Binding-site contacts:
Ligand atom C3 contacts residue TYR41 of chain 1.H at 3.6 Å (hydrophobic).
Ligand atom PA contacts residue MG1 of chain 1.DA at 3.2 Å.
Ligand atom O3B contacts residue TYR230 of chain 1.G at 2.5 Å (h-bond).
Ligand atom C6 contacts residue VAL67 of chain 1.H at 3.6 Å (hydrophobic).
Ligand atom O2B contacts residue ASP24 of chain 1.H at 3.4 Å (salt-bridge).
Ligand atom O3B contacts residue ARG75 of chain 1.H at 2.7 Å (salt-bridge).
Ligand atom O2B contacts residue ARG75 of chain 1.H at 2.9 Å (salt-bridge).
Ligand atom C1 contacts residue MET26 of chain 1.H at 3.5 Å (hydrophobic).
Ligand atom O3A contacts residue MG1 of chain 1.DA at 3.4 Å.
Ligand atom O1A contacts residue MET26 of chain 1.H at 3.7 Å.
Ligand atom C10 contacts residue PHE87 of chain 1.H at 3.4 Å (hydrophobic).
Ligand atom O1A contacts residue GLY25 of chain 1.H at 3.4 Å.
Ligand atom C8 contacts residue TYR73 of chain 1.H at 3.5 Å (hydrophobic).
Ligand atom C2 contacts residue DMA1 of chain 1.FA at 3.3 Å.
Ligand atom S1 contacts residue MET26 of chain 1.H at 3.1 Å (h-bond).
Ligand atom S1 contacts residue GLY25 of chain 1.H at 3.1 Å (h-bond).
Ligand atom PB contacts residue MG1 of chain 1.DA at 3.3 Å.
Ligand atom C2 contacts residue TYR41 of chain 1.H at 3.5 Å (hydrophobic).
Ligand atom PA contacts residue ARG27 of chain 1.H at 3.6 Å.
Ligand atom O1B contacts residue MET26 of chain 1.H at 3.3 Å (h-bond).
Ligand atom O1B contacts residue ARG27 of chain 1.H at 2.9 Å (salt-bridge).
Ligand atom C3 contacts residue DMA1 of chain 1.FA at 3.3 Å.
Ligand atom O2A contacts residue ARG28 of chain 1.H at 2.9 Å (salt-bridge).
Ligand atom O2B contacts residue MG1 of chain 1.DA at 2.1 Å.
Ligand atom O2A contacts residue MG1 of chain 1.DA at 2.2 Å.
Ligand atom C10 contacts residue DMA1 of chain 1.FA at 3.5 Å.
Ligand atom C4 contacts residue ASN72 of chain 1.H at 3.5 Å.
Ligand atom O3A contacts residue ARG27 of chain 1.H at 2.8 Å (salt-bridge).
Ligand atom C1 contacts residue PRO23 of chain 1.H at 3.3 Å (hydrophobic).
Ligand atom O3A contacts residue ARG226 of chain 1.G at 3.5 Å (salt-bridge).
Ligand atom O2A contacts residue GLY25 of chain 1.H at 3.3 Å (h-bond).
Ligand atom C6 contacts residue ALA83 of chain 1.H at 3.6 Å (hydrophobic).
Ligand atom O2B contacts residue DMA1 of chain 1.FA at 3.0 Å (h-bond).
Ligand atom O1A contacts residue ARG27 of chain 1.H at 3.3 Å (salt-bridge).
Ligand atom O3B contacts residue TYR41 of chain 1.H at 2.9 Å (h-bond).
Ligand atom S1 contacts residue ASP24 of chain 1.H at 3.5 Å (salt-bridge).
Ligand atom C5 contacts residue ALA83 of chain 1.H at 3.4 Å (hydrophobic).
Ligand atom O2A contacts residue ARG226 of chain 1.G at 3.6 Å (salt-bridge).
Ligand atom O1A contacts residue ARG28 of chain 1.H at 2.8 Å (salt-bridge).
Ligand atom O2A contacts residue ASP24 of chain 1.H at 2.9 Å (salt-bridge).

Sequence of chain 1.G:
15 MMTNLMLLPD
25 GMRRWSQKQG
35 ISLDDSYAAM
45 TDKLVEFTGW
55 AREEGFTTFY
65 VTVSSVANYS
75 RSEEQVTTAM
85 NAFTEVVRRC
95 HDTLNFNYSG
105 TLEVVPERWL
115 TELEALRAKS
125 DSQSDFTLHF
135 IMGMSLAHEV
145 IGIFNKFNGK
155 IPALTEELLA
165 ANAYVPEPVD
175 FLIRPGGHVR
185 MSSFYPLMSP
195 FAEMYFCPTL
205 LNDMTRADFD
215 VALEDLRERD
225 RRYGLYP

A small-molecule ligand and the protein it binds are described below.
Small molecule (SMILES): CC(C)=CCCC(C)=CCS[P](=O)(O)OP(=O)(O)O

Sequence of chain 1.H:
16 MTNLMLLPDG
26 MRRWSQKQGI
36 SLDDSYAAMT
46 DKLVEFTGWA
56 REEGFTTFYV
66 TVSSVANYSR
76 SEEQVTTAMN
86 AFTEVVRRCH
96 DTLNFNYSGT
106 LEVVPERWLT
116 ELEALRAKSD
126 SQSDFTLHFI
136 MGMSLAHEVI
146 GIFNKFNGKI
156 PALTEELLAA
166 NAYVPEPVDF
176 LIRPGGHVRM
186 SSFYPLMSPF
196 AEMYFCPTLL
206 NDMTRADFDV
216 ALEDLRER